Sequence of chain 1.A:
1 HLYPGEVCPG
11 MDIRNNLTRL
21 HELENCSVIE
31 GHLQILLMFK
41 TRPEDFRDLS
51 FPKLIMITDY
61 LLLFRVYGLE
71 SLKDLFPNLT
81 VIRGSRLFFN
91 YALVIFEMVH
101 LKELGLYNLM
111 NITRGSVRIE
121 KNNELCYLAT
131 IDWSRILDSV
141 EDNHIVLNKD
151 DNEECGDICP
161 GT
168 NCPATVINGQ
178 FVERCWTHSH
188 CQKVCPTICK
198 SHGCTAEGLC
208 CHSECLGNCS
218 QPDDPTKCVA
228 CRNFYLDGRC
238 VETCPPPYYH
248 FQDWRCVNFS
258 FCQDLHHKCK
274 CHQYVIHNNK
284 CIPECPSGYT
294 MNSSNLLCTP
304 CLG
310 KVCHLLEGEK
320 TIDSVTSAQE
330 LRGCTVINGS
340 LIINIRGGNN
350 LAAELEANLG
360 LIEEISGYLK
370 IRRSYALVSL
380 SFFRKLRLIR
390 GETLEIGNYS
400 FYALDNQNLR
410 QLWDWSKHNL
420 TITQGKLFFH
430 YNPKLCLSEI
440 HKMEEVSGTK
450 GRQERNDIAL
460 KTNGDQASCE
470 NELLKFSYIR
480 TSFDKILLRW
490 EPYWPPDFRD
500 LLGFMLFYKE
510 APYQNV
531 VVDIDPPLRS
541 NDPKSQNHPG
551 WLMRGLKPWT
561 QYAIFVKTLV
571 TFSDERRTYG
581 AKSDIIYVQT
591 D

Binding-site contacts:
Ligand atom N2 contacts residue ASN255 of chain 1.A at 2.8 Å (h-bond).
Ligand atom C6 contacts residue ARG252 of chain 1.A at 3.6 Å.
Ligand atom C1 contacts residue SER257 of chain 1.A at 4.0 Å.
Ligand atom C2 contacts residue ASN255 of chain 1.A at 2.4 Å.
Ligand atom O5 contacts residue ASN255 of chain 1.A at 2.4 Å (h-bond).
Ligand atom O7 contacts residue ASN255 of chain 1.A at 3.2 Å (h-bond).
Ligand atom C4 contacts residue ASN255 of chain 1.A at 4.2 Å.
Ligand atom C1 contacts residue ASN255 of chain 1.A at 1.4 Å.
Ligand atom C6 contacts residue PHE258 of chain 1.A at 4.3 Å (hydrophobic).
Ligand atom C5 contacts residue ASN255 of chain 1.A at 3.7 Å.
Ligand atom C6 contacts residue PHE258 of chain 1.A at 4.4 Å (hydrophobic).
Ligand atom O7 contacts residue TYR245 of chain 1.A at 4.0 Å.
Ligand atom C8 contacts residue ASN255 of chain 1.A at 4.3 Å.
Ligand atom C3 contacts residue ASN255 of chain 1.A at 3.8 Å.
Ligand atom C7 contacts residue ASN255 of chain 1.A at 3.2 Å.
Ligand atom O3 contacts residue ASP234 of chain 1.A at 3.6 Å (salt-bridge).

This protein binds this small molecule.
Small molecule (SMILES): CC(=O)N[C@H]1[C@H](O[C@H]2[C@H](O)[C@@H](NC(C)=O)CO[C@@H]2CO[C@@H]2O[C@@H](C)[C@@H](O)[C@@H](O)[C@@H]2O)O[C@H](CO)[C@@H](O)[C@@H]1O